Binding-site contacts:
Ligand atom C6 contacts residue VAL495 of chain 38.A at 3.7 Å (hydrophobic).
Ligand atom O3' contacts residue SER403 of chain 38.A at 3.5 Å.
Ligand atom N2 contacts residue DG3 of chain 38.C at 3.5 Å (h-bond).
Ligand atom C4 contacts residue GLU493 of chain 38.A at 3.4 Å.
Ligand atom O5' contacts residue ASP401 of chain 38.A at 3.7 Å.
Ligand atom N3 contacts residue GLU493 of chain 38.A at 3.5 Å (salt-bridge).
Ligand atom C5' contacts residue ASP401 of chain 38.A at 3.5 Å.
Ligand atom O3' contacts residue ASP401 of chain 38.A at 3.5 Å.
Ligand atom C8 contacts residue DG3 of chain 38.C at 3.6 Å.
Ligand atom O3' contacts residue HIS496 of chain 38.A at 3.7 Å.
Ligand atom C4 contacts residue DG3 of chain 38.C at 3.5 Å.
Ligand atom OP2 contacts residue HIS496 of chain 38.A at 2.9 Å (h-bond).
Ligand atom N9 contacts residue DG3 of chain 38.C at 3.6 Å.
Ligand atom C5 contacts residue DG3 of chain 38.C at 3.4 Å.
Ligand atom C2 contacts residue DG3 of chain 38.C at 3.4 Å.
Ligand atom C5 contacts residue VAL495 of chain 38.A at 3.0 Å (hydrophobic).
Ligand atom N1 contacts residue DG3 of chain 38.C at 3.5 Å.
Ligand atom N4 contacts residue GLU493 of chain 38.A at 2.6 Å (salt-bridge).
Ligand atom C2 contacts residue TYR404 of chain 38.A at 3.6 Å (hydrophobic).
Ligand atom O6 contacts residue DG3 of chain 38.C at 3.5 Å.
Ligand atom N4 contacts residue VAL495 of chain 38.A at 3.1 Å.
Ligand atom N3 contacts residue DG3 of chain 38.C at 3.4 Å.
Ligand atom C1' contacts residue SER403 of chain 38.A at 3.2 Å.
Ligand atom O5' contacts residue SER403 of chain 38.A at 3.1 Å (h-bond).
Ligand atom C5' contacts residue PHE402 of chain 38.A at 3.4 Å (hydrophobic).
Ligand atom C5' contacts residue SER403 of chain 38.A at 3.2 Å.
Ligand atom C1' contacts residue DG3 of chain 38.C at 3.7 Å.
Ligand atom O4' contacts residue SER403 of chain 38.A at 3.3 Å (h-bond).
Ligand atom O6 contacts residue DG4 of chain 38.C at 3.5 Å (h-bond).
Ligand atom C4 contacts residue PHE487 of chain 38.A at 3.7 Å (hydrophobic).
Ligand atom C2' contacts residue THR494 of chain 38.A at 3.3 Å.
Ligand atom N4 contacts residue PHE487 of chain 38.A at 2.9 Å (h-bond).
Ligand atom C4 contacts residue VAL495 of chain 38.A at 3.1 Å (hydrophobic).
Ligand atom N4 contacts residue GLU489 of chain 38.A at 3.7 Å.
Ligand atom C6 contacts residue TYR404 of chain 38.A at 3.6 Å (hydrophobic).
Ligand atom C6 contacts residue DG3 of chain 38.C at 3.5 Å.
Ligand atom N1 contacts residue TYR404 of chain 38.A at 3.6 Å.
Ligand atom O4' contacts residue ASP401 of chain 38.A at 3.2 Å (salt-bridge).
Ligand atom C4' contacts residue ASP401 of chain 38.A at 3.5 Å.
Ligand atom O4' contacts residue DG3 of chain 38.C at 3.2 Å (h-bond).

A protein and the small-molecule ligand that binds it are described below.
Small molecule (SMILES): N=c1ccn([C@H]2C[C@H](O[P](=O)(O)OC[C@H]3O[C@@H](n4cnc5c(=O)nc(N)[nH]c54)C[C@@H]3O[P](=O)(O)OC[C@H]3O[C@@H](n4cnc5c(N)ncnc54)C[C@@H]3O)[C@@H](COP(=O)=O)O2)c(=O)[nH]1

Sequence of chain 38.A:
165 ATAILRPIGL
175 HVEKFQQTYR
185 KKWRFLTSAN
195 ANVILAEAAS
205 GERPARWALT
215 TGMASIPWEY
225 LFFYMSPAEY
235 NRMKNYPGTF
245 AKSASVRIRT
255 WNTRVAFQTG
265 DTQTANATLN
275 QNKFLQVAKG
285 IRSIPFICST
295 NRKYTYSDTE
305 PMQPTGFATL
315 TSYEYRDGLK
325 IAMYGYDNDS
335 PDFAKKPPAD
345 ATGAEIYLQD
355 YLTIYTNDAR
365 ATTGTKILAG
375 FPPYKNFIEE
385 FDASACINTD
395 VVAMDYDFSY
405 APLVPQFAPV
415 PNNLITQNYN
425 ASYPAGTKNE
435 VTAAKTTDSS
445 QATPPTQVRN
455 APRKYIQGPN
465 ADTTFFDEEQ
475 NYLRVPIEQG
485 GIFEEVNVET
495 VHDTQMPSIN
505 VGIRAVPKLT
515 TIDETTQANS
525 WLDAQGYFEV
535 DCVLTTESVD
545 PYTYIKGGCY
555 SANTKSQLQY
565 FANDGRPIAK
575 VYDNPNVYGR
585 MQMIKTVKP